Binding-site contacts:
Ligand atom OXT contacts residue ARG35 of chain 1.E at 3.5 Å (salt-bridge).
Ligand atom N contacts residue GLU147 of chain 1.E at 4.1 Å.
Ligand atom N contacts residue ASP144 of chain 1.E at 3.6 Å (salt-bridge).
Ligand atom OXT contacts residue GLY31 of chain 1.E at 4.5 Å.
Ligand atom C contacts residue GLU147 of chain 1.E at 4.5 Å.
Ligand atom CA contacts residue GLN34 of chain 1.E at 3.8 Å.
Ligand atom C contacts residue ARG35 of chain 1.E at 4.0 Å.
Ligand atom O contacts residue ARG35 of chain 1.E at 4.2 Å.
Ligand atom O contacts residue GLU147 of chain 1.E at 3.7 Å.
Ligand atom N contacts residue GLN34 of chain 1.E at 3.5 Å (h-bond).
Ligand atom N contacts residue ILE38 of chain 1.E at 4.1 Å.
Ligand atom N contacts residue GLU143 of chain 1.E at 4.2 Å.

A small-molecule ligand and the protein it binds are described below.
Small molecule (SMILES): NCC(=O)O

Sequence of chain 1.E:
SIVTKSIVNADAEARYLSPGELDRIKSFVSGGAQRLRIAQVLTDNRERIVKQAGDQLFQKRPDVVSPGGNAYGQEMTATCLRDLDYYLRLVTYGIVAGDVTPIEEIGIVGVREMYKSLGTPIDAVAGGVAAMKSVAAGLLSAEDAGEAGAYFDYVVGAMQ